Sequence of chain 1.A:
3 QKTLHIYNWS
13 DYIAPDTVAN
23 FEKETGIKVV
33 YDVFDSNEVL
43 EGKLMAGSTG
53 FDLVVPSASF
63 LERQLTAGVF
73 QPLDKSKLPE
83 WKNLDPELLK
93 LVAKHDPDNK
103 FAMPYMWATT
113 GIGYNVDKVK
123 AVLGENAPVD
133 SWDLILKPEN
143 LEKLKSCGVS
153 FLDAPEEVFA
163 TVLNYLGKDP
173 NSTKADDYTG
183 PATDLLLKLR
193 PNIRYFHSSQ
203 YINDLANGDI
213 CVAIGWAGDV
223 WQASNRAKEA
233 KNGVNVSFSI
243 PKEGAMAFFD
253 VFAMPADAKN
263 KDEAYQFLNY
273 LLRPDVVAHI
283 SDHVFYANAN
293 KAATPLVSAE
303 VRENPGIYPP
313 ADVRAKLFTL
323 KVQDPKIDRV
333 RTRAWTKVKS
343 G

This protein binds this small molecule.
Small molecule (SMILES): COCCOC[C@H](C)N

Binding-site contacts:
Ligand atom O04 contacts residue LEU93 of chain 1.A at 3.2 Å.
Ligand atom C02 contacts residue ARG316 of chain 1.A at 4.2 Å.
Ligand atom C03 contacts residue PHE251 of chain 1.A at 4.2 Å (hydrophobic).
Ligand atom C05 contacts residue ARG316 of chain 1.A at 3.8 Å.
Ligand atom C06 contacts residue ARG316 of chain 1.A at 4.3 Å.
Ligand atom O04 contacts residue PHE251 of chain 1.A at 4.0 Å.
Ligand atom C06 contacts residue LEU93 of chain 1.A at 3.7 Å (hydrophobic).
Ligand atom C05 contacts residue PHE251 of chain 1.A at 4.4 Å (hydrophobic).
Ligand atom O07 contacts residue ARG316 of chain 1.A at 3.9 Å.
Ligand atom C08 contacts residue ASP87 of chain 1.A at 4.5 Å.
Ligand atom C05 contacts residue LEU93 of chain 1.A at 4.0 Å (hydrophobic).
Ligand atom C05 contacts residue TRP109 of chain 1.A at 3.8 Å (hydrophobic).
Ligand atom C03 contacts residue LEU93 of chain 1.A at 4.1 Å (hydrophobic).
Ligand atom C01 contacts residue ARG316 of chain 1.A at 4.1 Å.
Ligand atom C01 contacts residue LEU319 of chain 1.A at 3.6 Å (hydrophobic).
Ligand atom C03 contacts residue ARG316 of chain 1.A at 4.4 Å.
Ligand atom C08 contacts residue ARG316 of chain 1.A at 4.0 Å.
Ligand atom N09 contacts residue ARG316 of chain 1.A at 3.6 Å (salt-bridge).
Ligand atom C02 contacts residue LEU93 of chain 1.A at 4.0 Å (hydrophobic).
Ligand atom C03 contacts residue LEU319 of chain 1.A at 4.5 Å (hydrophobic).
Ligand atom C01 contacts residue THR321 of chain 1.A at 4.5 Å.
Ligand atom O07 contacts residue TRP109 of chain 1.A at 4.1 Å.
Ligand atom O07 contacts residue JFN1 of chain 1.F at 3.7 Å.
Ligand atom C08 contacts residue JFN1 of chain 1.F at 3.8 Å.